Sequence of chain 1.C:
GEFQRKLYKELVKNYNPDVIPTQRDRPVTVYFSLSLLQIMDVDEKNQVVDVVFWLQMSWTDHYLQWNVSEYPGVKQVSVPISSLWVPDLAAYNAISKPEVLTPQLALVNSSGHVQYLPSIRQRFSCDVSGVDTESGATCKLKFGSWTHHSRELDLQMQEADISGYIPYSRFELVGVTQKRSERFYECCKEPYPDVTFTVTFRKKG

Binding-site contacts:
Ligand atom C8 contacts residue SER110 of chain 1.C at 3.1 Å.
Ligand atom C4 contacts residue NAG1 of chain 1.Q at 3.7 Å.
Ligand atom C4 contacts residue SER111 of chain 1.C at 4.5 Å.
Ligand atom O7 contacts residue SER110 of chain 1.C at 4.2 Å.
Ligand atom C5 contacts residue ASN109 of chain 1.C at 3.4 Å.
Ligand atom C2 contacts residue SER111 of chain 1.C at 3.8 Å.
Ligand atom C1 contacts residue ASN109 of chain 1.C at 3.1 Å.
Ligand atom O4 contacts residue NAG1 of chain 1.Q at 2.6 Å (h-bond).
Ligand atom C7 contacts residue SER110 of chain 1.C at 4.2 Å.
Ligand atom C7 contacts residue SER111 of chain 1.C at 3.7 Å.
Ligand atom C6 contacts residue NAG1 of chain 1.Q at 4.4 Å.
Ligand atom C5 contacts residue HIS113 of chain 1.C at 3.8 Å.
Ligand atom C1 contacts residue SER111 of chain 1.C at 3.7 Å.
Ligand atom O6 contacts residue NAG1 of chain 1.Q at 4.1 Å.
Ligand atom O5 contacts residue SER111 of chain 1.C at 4.5 Å.
Ligand atom O6 contacts residue ASN109 of chain 1.C at 4.3 Å.
Ligand atom O5 contacts residue HIS113 of chain 1.C at 4.2 Å.
Ligand atom N2 contacts residue SER111 of chain 1.C at 3.5 Å (h-bond).
Ligand atom O6 contacts residue HIS113 of chain 1.C at 4.0 Å.
Ligand atom C6 contacts residue ASN109 of chain 1.C at 3.7 Å.
Ligand atom C3 contacts residue NAG1 of chain 1.Q at 4.1 Å.
Ligand atom O3 contacts residue NAG1 of chain 1.Q at 3.3 Å (h-bond).
Ligand atom C5 contacts residue SER111 of chain 1.C at 4.4 Å.
Ligand atom O7 contacts residue ASN109 of chain 1.C at 4.5 Å.
Ligand atom O5 contacts residue ASN109 of chain 1.C at 2.5 Å (h-bond).
Ligand atom C3 contacts residue SER111 of chain 1.C at 3.5 Å.
Ligand atom O3 contacts residue SER111 of chain 1.C at 4.2 Å.
Ligand atom C6 contacts residue HIS113 of chain 1.C at 3.3 Å.
Ligand atom C8 contacts residue SER111 of chain 1.C at 3.1 Å.

A small-molecule ligand and the protein it binds are described below.
Small molecule (SMILES): CC(=O)N[C@@H]1[C@@H](O)[C@H](O)[C@@H](CO)O[C@H]1O